Binding-site contacts:
Ligand atom C23 contacts residue PRO121 of chain 1.A at 4.0 Å (hydrophobic).
Ligand atom C23 contacts residue THR103 of chain 1.A at 4.2 Å.
Ligand atom C25 contacts residue LEU99 of chain 1.A at 4.4 Å (hydrophobic).
Ligand atom C25 contacts residue THR103 of chain 1.A at 3.3 Å.
Ligand atom C21 contacts residue GLY116 of chain 1.A at 3.7 Å.
Ligand atom C26 contacts residue TRP79 of chain 1.A at 3.3 Å (hydrophobic).
Ligand atom C21 contacts residue ILE104 of chain 1.A at 4.4 Å (hydrophobic).
Ligand atom C23 contacts residue THR124 of chain 1.A at 3.5 Å.
Ligand atom C26 contacts residue LEU99 of chain 1.A at 3.3 Å (hydrophobic).
Ligand atom C14 contacts residue ARG107 of chain 1.A at 4.3 Å.
Ligand atom C26 contacts residue THR103 of chain 1.A at 3.9 Å.
Ligand atom C22 contacts residue THR103 of chain 1.A at 3.8 Å.
Ligand atom C24 contacts residue TRP79 of chain 1.A at 4.0 Å (hydrophobic).
Ligand atom C24 contacts residue THR124 of chain 1.A at 3.9 Å.
Ligand atom C27 contacts residue THR103 of chain 1.A at 4.5 Å.
Ligand atom C21 contacts residue GLY120 of chain 1.A at 4.1 Å.
Ligand atom C11 contacts residue GLY116 of chain 1.A at 3.7 Å.
Ligand atom C1 contacts residue TYR115 of chain 1.A at 3.6 Å (hydrophobic).
Ligand atom C25 contacts residue THR124 of chain 1.A at 4.0 Å.
Ligand atom C20 contacts residue GLY120 of chain 1.A at 3.9 Å.
Ligand atom C27 contacts residue THR124 of chain 1.A at 3.7 Å.
Ligand atom C21 contacts residue ARG107 of chain 1.A at 3.8 Å.
Ligand atom C12 contacts residue GLY116 of chain 1.A at 3.4 Å.
Ligand atom C20 contacts residue GLY116 of chain 1.A at 4.2 Å.
Ligand atom C24 contacts residue GLY120 of chain 1.A at 4.1 Å.
Ligand atom C26 contacts residue THR124 of chain 1.A at 3.7 Å.
Ligand atom C23 contacts residue GLY120 of chain 1.A at 3.5 Å.
Ligand atom C1 contacts residue GLY116 of chain 1.A at 4.3 Å.
Ligand atom C17 contacts residue ARG107 of chain 1.A at 4.2 Å.
Ligand atom C21 contacts residue THR103 of chain 1.A at 4.2 Å.
Ligand atom C12 contacts residue GLY120 of chain 1.A at 4.0 Å.
Ligand atom C21 contacts residue PRO121 of chain 1.A at 4.0 Å (hydrophobic).
Ligand atom C9 contacts residue TYR115 of chain 1.A at 4.4 Å (hydrophobic).
Ligand atom C24 contacts residue THR103 of chain 1.A at 3.5 Å.
Ligand atom C3 contacts residue TYR115 of chain 1.A at 4.4 Å (hydrophobic).
Ligand atom C10 contacts residue TYR115 of chain 1.A at 4.5 Å (hydrophobic).
Ligand atom C2 contacts residue TYR115 of chain 1.A at 4.0 Å (hydrophobic).

Sequence of chain 1.A:
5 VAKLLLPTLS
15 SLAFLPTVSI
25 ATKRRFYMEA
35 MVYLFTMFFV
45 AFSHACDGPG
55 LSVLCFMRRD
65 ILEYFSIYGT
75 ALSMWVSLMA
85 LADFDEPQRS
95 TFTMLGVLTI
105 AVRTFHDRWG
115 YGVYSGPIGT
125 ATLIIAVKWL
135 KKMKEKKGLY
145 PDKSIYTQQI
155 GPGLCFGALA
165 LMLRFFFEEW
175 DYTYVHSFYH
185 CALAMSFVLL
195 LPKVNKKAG

A small-molecule ligand and the protein it binds are described below.
Small molecule (SMILES): CC(C)CCC[C@@H](C)[C@H]1CC[C@H]2[C@@H]3CC=C4C[C@@H](O)CC[C@]4(C)[C@H]3CC[C@]12C